Sequence of chain 1.F:
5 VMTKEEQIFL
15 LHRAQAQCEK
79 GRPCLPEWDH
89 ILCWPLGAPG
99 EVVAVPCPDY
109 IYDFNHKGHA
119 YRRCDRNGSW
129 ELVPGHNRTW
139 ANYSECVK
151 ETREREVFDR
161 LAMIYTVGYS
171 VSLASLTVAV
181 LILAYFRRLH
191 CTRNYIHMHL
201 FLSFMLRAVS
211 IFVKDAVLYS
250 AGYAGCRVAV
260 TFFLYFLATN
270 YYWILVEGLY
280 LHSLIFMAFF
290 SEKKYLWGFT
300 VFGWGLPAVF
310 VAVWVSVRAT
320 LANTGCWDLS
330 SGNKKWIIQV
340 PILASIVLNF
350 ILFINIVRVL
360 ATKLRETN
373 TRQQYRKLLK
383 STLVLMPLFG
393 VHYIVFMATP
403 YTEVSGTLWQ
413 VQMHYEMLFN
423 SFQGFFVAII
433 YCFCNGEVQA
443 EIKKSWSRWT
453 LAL

A protein and the small-molecule ligand that binds it are described below.
Small molecule (SMILES): CC(C)CCC[C@@H](C)[C@H]1CC[C@H]2[C@@H]3CC=C4C[C@@H](O)CC[C@]4(C)[C@H]3CC[C@]12C

Binding-site contacts:
Ligand atom C27 contacts residue PHE349 of chain 1.F at 4.3 Å (hydrophobic).
Ligand atom C10 contacts residue ALA360 of chain 1.F at 4.1 Å (hydrophobic).
Ligand atom C9 contacts residue VAL356 of chain 1.F at 3.6 Å (hydrophobic).
Ligand atom C2 contacts residue LEU380 of chain 1.F at 3.8 Å (hydrophobic).
Ligand atom C4 contacts residue ALA360 of chain 1.F at 4.0 Å (hydrophobic).
Ligand atom C8 contacts residue VAL356 of chain 1.F at 4.3 Å (hydrophobic).
Ligand atom C2 contacts residue ALA360 of chain 1.F at 2.2 Å (hydrophobic).
Ligand atom C3 contacts residue ALA360 of chain 1.F at 3.2 Å (hydrophobic).
Ligand atom C19 contacts residue VAL356 of chain 1.F at 3.0 Å (hydrophobic).
Ligand atom O1 contacts residue ALA360 of chain 1.F at 3.2 Å.
Ligand atom C1 contacts residue LEU380 of chain 1.F at 3.5 Å (hydrophobic).
Ligand atom C21 contacts residue PHE352 of chain 1.F at 4.0 Å (hydrophobic).
Ligand atom C1 contacts residue VAL356 of chain 1.F at 4.3 Å (hydrophobic).
Ligand atom C1 contacts residue ALA360 of chain 1.F at 3.3 Å (hydrophobic).
Ligand atom C11 contacts residue VAL356 of chain 1.F at 2.6 Å (hydrophobic).
Ligand atom C19 contacts residue ARG357 of chain 1.F at 3.4 Å.
Ligand atom C27 contacts residue ILE396 of chain 1.F at 4.0 Å (hydrophobic).
Ligand atom C19 contacts residue ALA360 of chain 1.F at 3.9 Å (hydrophobic).
Ligand atom C21 contacts residue THR384 of chain 1.F at 3.8 Å.
Ligand atom C13 contacts residue VAL356 of chain 1.F at 4.1 Å (hydrophobic).
Ligand atom C18 contacts residue VAL356 of chain 1.F at 3.6 Å (hydrophobic).
Ligand atom C10 contacts residue VAL356 of chain 1.F at 3.8 Å (hydrophobic).
Ligand atom C12 contacts residue VAL356 of chain 1.F at 3.4 Å (hydrophobic).